Binding-site contacts:
Ligand atom C6 contacts residue LEU344 of chain 1.F at 3.5 Å (hydrophobic).
Ligand atom C6 contacts residue LEU286 of chain 1.F at 4.3 Å (hydrophobic).
Ligand atom C1 contacts residue MET345 of chain 1.F at 4.0 Å (hydrophobic).
Ligand atom C2 contacts residue LEU286 of chain 1.F at 3.9 Å (hydrophobic).
Ligand atom N15 contacts residue SER203 of chain 1.F at 3.3 Å (h-bond).
Ligand atom C4 contacts residue GLY125 of chain 1.F at 4.4 Å.
Ligand atom C11 contacts residue LEU300 of chain 1.F at 4.0 Å (hydrophobic).
Ligand atom C13 contacts residue ALA204 of chain 1.F at 4.3 Å (hydrophobic).
Ligand atom C13 contacts residue PHE407 of chain 1.F at 4.3 Å (hydrophobic).
Ligand atom C14 contacts residue HIS449 of chain 1.F at 3.9 Å.
Ligand atom N15 contacts residue GLY125 of chain 1.F at 3.9 Å.
Ligand atom C12 contacts residue LEU237 of chain 1.F at 4.5 Å (hydrophobic).
Ligand atom N15 contacts residue HIS449 of chain 1.F at 4.0 Å.
Ligand atom C13 contacts residue LEU237 of chain 1.F at 3.8 Å (hydrophobic).
Ligand atom C13 contacts residue SER203 of chain 1.F at 3.9 Å.
Ligand atom C12 contacts residue MET406 of chain 1.F at 3.7 Å (hydrophobic).
Ligand atom N7 contacts residue ILE341 of chain 1.F at 4.5 Å.
Ligand atom N7 contacts residue MET345 of chain 1.F at 4.2 Å.
Ligand atom C12 contacts residue PHE407 of chain 1.F at 3.9 Å (hydrophobic).
Ligand atom C8 contacts residue GLY125 of chain 1.F at 4.5 Å.
Ligand atom C9 contacts residue GLY125 of chain 1.F at 4.2 Å.
Ligand atom C8 contacts residue LEU300 of chain 1.F at 4.3 Å (hydrophobic).
Ligand atom C10 contacts residue SER203 of chain 1.F at 4.1 Å.
Ligand atom C11 contacts residue VAL236 of chain 1.F at 3.9 Å (hydrophobic).
Ligand atom C14 contacts residue SER203 of chain 1.F at 2.8 Å.
Ligand atom C3 contacts residue MET345 of chain 1.F at 4.4 Å (hydrophobic).
Ligand atom N7 contacts residue LEU300 of chain 1.F at 4.2 Å.
Ligand atom C14 contacts residue ALA204 of chain 1.F at 4.2 Å (hydrophobic).
Ligand atom C12 contacts residue VAL236 of chain 1.F at 3.7 Å (hydrophobic).
Ligand atom C11 contacts residue MET406 of chain 1.F at 4.0 Å (hydrophobic).
Ligand atom C12 contacts residue THR234 of chain 1.F at 4.3 Å.
Ligand atom C2 contacts residue MET345 of chain 1.F at 3.5 Å (hydrophobic).
Ligand atom C1 contacts residue LEU286 of chain 1.F at 3.8 Å (hydrophobic).
Ligand atom C1 contacts residue LEU344 of chain 1.F at 3.7 Å (hydrophobic).
Ligand atom C5 contacts residue LEU344 of chain 1.F at 3.8 Å (hydrophobic).
Ligand atom N15 contacts residue GLY124 of chain 1.F at 4.1 Å.
Ligand atom C9 contacts residue SER203 of chain 1.F at 3.9 Å.
Ligand atom C10 contacts residue GLY125 of chain 1.F at 3.9 Å.

The small molecule below binds the protein below.
Small molecule (SMILES): Nc1c2c(nc3ccccc13)CCCC2

Sequence of chain 1.F:
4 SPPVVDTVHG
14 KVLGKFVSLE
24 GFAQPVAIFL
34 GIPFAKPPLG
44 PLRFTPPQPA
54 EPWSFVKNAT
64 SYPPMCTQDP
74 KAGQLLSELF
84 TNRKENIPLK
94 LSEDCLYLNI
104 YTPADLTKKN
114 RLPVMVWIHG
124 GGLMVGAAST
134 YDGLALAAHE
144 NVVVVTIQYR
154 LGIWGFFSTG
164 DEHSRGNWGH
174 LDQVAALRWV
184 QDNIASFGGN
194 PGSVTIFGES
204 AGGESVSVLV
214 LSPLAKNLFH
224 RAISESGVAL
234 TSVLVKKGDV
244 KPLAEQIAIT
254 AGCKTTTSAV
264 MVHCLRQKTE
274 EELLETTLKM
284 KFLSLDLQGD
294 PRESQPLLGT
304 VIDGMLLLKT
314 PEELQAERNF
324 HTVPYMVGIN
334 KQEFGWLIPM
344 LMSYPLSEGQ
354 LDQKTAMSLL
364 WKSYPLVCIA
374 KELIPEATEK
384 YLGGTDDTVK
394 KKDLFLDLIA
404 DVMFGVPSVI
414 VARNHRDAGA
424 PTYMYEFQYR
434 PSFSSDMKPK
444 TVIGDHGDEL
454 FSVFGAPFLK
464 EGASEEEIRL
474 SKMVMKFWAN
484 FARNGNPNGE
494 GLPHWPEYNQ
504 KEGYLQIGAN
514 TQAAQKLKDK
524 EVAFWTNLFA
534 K